Binding-site contacts:
Ligand atom CG contacts residue GLY667 of chain 58.X at 3.7 Å.
Ligand atom OD2 contacts residue PRO864 of chain 58.X at 3.6 Å.
Ligand atom O contacts residue ASN43 of chain 58.V at 3.6 Å.
Ligand atom CG contacts residue GLU911 of chain 58.X at 3.5 Å.
Ligand atom N contacts residue ARG46 of chain 58.V at 3.9 Å.
Ligand atom CD1 contacts residue ARG666 of chain 58.X at 3.9 Å.
Ligand atom OD1 contacts residue ARG666 of chain 58.X at 3.7 Å.
Ligand atom N contacts residue SER871 of chain 58.X at 3.6 Å.
Ligand atom CB contacts residue PHE913 of chain 58.X at 3.9 Å (hydrophobic).
Ligand atom O contacts residue GLY42 of chain 58.V at 3.5 Å.
Ligand atom CG2 contacts residue TYR636 of chain 58.X at 3.8 Å (hydrophobic).
Ligand atom N contacts residue ALA874 of chain 58.X at 3.8 Å.
Ligand atom CB contacts residue ARG666 of chain 58.X at 3.9 Å.
Ligand atom OD2 contacts residue GLY667 of chain 58.X at 3.7 Å.
Ligand atom CE1 contacts residue ARG46 of chain 58.V at 3.7 Å.
Ligand atom N contacts residue GLY873 of chain 58.X at 3.8 Å.
Ligand atom OD1 contacts residue ASN634 of chain 58.X at 3.2 Å (h-bond).
Ligand atom CG contacts residue ASN634 of chain 58.X at 3.9 Å.
Ligand atom N contacts residue ARG666 of chain 58.X at 3.4 Å.
Ligand atom CD1 contacts residue SER21 of chain 58.V at 3.4 Å.
Ligand atom O contacts residue ARG46 of chain 58.V at 3.9 Å.
Ligand atom N contacts residue ARG666 of chain 58.X at 3.4 Å (salt-bridge).
Ligand atom CB contacts residue ASN47 of chain 58.V at 3.7 Å.
Ligand atom CA contacts residue ARG666 of chain 58.X at 3.6 Å.
Ligand atom CD1 contacts residue ARG46 of chain 58.V at 3.9 Å.
Ligand atom CB contacts residue ALA874 of chain 58.X at 3.9 Å (hydrophobic).
Ligand atom CB contacts residue GLY42 of chain 58.V at 3.7 Å.
Ligand atom OD1 contacts residue GLY667 of chain 58.X at 3.3 Å (h-bond).
Ligand atom CD1 contacts residue ARG33 of chain 58.V at 3.8 Å.
Ligand atom O contacts residue ASN634 of chain 58.X at 3.0 Å (h-bond).
Ligand atom C contacts residue ARG666 of chain 58.X at 3.7 Å.
Ligand atom OG contacts residue ARG46 of chain 58.V at 3.2 Å.
Ligand atom OD2 contacts residue GLU911 of chain 58.X at 3.4 Å (salt-bridge).
Ligand atom CB contacts residue GLU911 of chain 58.X at 3.6 Å.
Ligand atom CD2 contacts residue ALA20 of chain 58.V at 3.8 Å (hydrophobic).
Ligand atom O contacts residue ALA874 of chain 58.X at 3.7 Å.
Ligand atom OG contacts residue PHE45 of chain 58.V at 3.3 Å (h-bond).
Ligand atom C contacts residue ASN634 of chain 58.X at 3.8 Å.
Ligand atom ND2 contacts residue THR49 of chain 58.V at 3.9 Å.
Ligand atom N contacts residue GLY42 of chain 58.V at 3.5 Å (h-bond).

A protein and the small-molecule ligand that binds it are described below.
Small molecule (SMILES): CC[C@H](C)[C@H](NC(=O)[C@@H](N)CC(=O)O)C(=O)N[C@@H](CC(N)=O)C(=O)N[C@@H](Cc1ccccc1)C(=O)N[C@@H](CO)C(=O)N[C@@H](CO)C(=O)N[C@H](C=O)CC(C)C

Sequence of chain 58.X:
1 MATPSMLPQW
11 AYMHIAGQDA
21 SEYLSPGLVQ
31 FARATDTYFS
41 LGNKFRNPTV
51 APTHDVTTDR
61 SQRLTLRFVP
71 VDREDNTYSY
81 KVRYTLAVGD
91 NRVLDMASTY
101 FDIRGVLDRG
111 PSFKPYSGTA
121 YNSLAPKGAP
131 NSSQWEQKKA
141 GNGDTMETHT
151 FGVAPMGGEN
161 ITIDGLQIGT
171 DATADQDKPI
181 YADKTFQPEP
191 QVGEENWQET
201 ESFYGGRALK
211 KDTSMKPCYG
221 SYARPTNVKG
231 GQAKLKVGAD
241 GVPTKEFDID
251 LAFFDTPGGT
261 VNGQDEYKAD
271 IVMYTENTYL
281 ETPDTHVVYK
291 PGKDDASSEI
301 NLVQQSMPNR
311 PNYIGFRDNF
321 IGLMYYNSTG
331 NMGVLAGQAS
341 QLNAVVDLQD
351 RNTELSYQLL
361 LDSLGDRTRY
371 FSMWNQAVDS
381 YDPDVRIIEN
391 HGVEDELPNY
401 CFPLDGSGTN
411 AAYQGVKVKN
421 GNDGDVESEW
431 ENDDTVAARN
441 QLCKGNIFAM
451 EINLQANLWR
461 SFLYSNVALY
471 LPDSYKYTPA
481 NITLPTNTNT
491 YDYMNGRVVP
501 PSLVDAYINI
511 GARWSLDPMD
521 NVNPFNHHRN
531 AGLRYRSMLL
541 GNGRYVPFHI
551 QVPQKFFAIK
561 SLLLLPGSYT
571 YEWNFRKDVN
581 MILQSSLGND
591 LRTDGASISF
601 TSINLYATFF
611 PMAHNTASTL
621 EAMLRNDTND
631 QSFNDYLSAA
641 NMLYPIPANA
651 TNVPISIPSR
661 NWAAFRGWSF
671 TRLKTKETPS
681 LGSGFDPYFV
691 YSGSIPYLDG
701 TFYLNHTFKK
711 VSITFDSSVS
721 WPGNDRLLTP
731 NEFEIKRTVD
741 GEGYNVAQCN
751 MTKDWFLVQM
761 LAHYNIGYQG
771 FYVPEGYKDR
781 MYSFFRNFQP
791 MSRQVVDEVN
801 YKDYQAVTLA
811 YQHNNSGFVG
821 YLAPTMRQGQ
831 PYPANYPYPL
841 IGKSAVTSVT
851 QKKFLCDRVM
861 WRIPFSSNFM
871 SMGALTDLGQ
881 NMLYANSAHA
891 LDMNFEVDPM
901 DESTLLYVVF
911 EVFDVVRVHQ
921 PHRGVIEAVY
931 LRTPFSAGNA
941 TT

Sequence of chain 58.V:
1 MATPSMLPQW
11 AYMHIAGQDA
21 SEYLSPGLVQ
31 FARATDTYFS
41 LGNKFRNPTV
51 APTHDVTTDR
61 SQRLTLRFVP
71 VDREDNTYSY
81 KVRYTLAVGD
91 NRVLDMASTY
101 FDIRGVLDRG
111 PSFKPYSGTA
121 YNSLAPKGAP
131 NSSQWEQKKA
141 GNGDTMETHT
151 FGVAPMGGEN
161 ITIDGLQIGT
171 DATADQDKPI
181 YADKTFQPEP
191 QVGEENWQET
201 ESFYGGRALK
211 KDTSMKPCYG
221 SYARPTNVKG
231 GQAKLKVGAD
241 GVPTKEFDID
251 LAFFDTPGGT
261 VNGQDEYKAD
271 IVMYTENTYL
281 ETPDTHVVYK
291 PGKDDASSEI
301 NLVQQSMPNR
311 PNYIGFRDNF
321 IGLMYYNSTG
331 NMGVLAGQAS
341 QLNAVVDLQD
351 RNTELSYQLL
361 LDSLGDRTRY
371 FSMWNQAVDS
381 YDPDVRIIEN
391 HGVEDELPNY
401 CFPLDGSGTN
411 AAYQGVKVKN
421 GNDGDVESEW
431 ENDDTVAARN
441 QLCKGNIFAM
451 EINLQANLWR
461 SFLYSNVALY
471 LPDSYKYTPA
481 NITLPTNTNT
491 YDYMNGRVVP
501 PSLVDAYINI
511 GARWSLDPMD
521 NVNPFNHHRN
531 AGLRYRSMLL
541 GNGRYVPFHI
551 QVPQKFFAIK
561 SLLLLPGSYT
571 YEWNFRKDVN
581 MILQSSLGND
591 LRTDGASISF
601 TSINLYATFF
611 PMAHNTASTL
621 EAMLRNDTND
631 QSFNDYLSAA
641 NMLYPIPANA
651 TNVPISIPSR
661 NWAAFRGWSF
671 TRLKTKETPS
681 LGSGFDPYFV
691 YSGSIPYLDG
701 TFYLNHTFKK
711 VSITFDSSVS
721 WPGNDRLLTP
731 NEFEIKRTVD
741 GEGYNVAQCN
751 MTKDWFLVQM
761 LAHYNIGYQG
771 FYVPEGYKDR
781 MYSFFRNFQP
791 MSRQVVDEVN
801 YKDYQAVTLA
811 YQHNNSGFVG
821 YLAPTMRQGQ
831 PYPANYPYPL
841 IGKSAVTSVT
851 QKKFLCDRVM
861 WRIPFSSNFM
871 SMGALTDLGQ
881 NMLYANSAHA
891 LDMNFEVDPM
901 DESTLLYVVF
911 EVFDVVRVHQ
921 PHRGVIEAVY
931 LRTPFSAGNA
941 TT